Binding-site contacts:
Ligand atom O3' contacts residue ALA60 of chain 1.E at 3.6 Å (h-bond).
Ligand atom OP1 contacts residue THR56 of chain 1.E at 4.2 Å.
Ligand atom C5 contacts residue GLU57 of chain 1.E at 3.7 Å.
Ligand atom C2' contacts residue LEU58 of chain 1.E at 3.9 Å (hydrophobic).
Ligand atom C5' contacts residue GLU57 of chain 1.E at 3.5 Å.
Ligand atom N1 contacts residue THR56 of chain 1.E at 3.8 Å.
Ligand atom O5' contacts residue GLU57 of chain 1.E at 4.2 Å.
Ligand atom O2' contacts residue SER61 of chain 1.E at 3.6 Å.
Ligand atom O4 contacts residue THR56 of chain 1.E at 3.5 Å.
Ligand atom C2' contacts residue GLU57 of chain 1.E at 3.8 Å.
Ligand atom O2' contacts residue LEU58 of chain 1.E at 3.5 Å.
Ligand atom O4 contacts residue GLN26 of chain 1.E at 3.0 Å (h-bond).
Ligand atom C5 contacts residue LEU58 of chain 1.E at 3.8 Å (hydrophobic).
Ligand atom O4 contacts residue ARG53 of chain 1.E at 4.2 Å.
Ligand atom O4 contacts residue GLU57 of chain 1.E at 4.2 Å.
Ligand atom O4 contacts residue GLU62 of chain 1.E at 4.0 Å.
Ligand atom O2' contacts residue GLN26 of chain 1.E at 4.0 Å.
Ligand atom N3 contacts residue GLU57 of chain 1.E at 3.8 Å.
Ligand atom C4 contacts residue GLN26 of chain 1.E at 3.6 Å.
Ligand atom N1 contacts residue GLN26 of chain 1.E at 3.9 Å.
Ligand atom N1 contacts residue LEU58 of chain 1.E at 4.2 Å.
Ligand atom OP1 contacts residue SER61 of chain 1.E at 3.4 Å.
Ligand atom OP1 contacts residue GLN59 of chain 1.E at 3.9 Å.
Ligand atom C2 contacts residue GLU57 of chain 1.E at 3.8 Å.
Ligand atom C4 contacts residue THR56 of chain 1.E at 3.7 Å.
Ligand atom C2 contacts residue GLN26 of chain 1.E at 3.0 Å.
Ligand atom OP1 contacts residue GLU62 of chain 1.E at 3.0 Å (salt-bridge).
Ligand atom C3' contacts residue ALA60 of chain 1.E at 3.9 Å (hydrophobic).
Ligand atom O2 contacts residue GLU57 of chain 1.E at 3.7 Å.
Ligand atom C5 contacts residue THR56 of chain 1.E at 3.5 Å.
Ligand atom O2' contacts residue THR56 of chain 1.E at 4.0 Å.
Ligand atom O2' contacts residue GLU57 of chain 1.E at 3.1 Å (salt-bridge).
Ligand atom C2' contacts residue THR56 of chain 1.E at 3.8 Å.
Ligand atom O2 contacts residue GLN26 of chain 1.E at 2.9 Å (h-bond).
Ligand atom O2' contacts residue HIS23 of chain 1.E at 4.1 Å.
Ligand atom C6 contacts residue THR56 of chain 1.E at 3.4 Å.
Ligand atom C6 contacts residue LEU58 of chain 1.E at 3.5 Å (hydrophobic).
Ligand atom C5 contacts residue GLU62 of chain 1.E at 3.7 Å.
Ligand atom N3 contacts residue GLN26 of chain 1.E at 3.2 Å (h-bond).
Ligand atom C6 contacts residue GLU57 of chain 1.E at 3.5 Å.

Sequence of chain 1.E:
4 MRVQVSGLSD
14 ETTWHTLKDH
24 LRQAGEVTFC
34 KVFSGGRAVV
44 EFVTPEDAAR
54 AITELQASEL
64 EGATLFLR

This small molecule binds to this protein.
Small molecule (SMILES): O=c1ccn([C@@H]2O[C@H](CO[P](=O)(O)O[C@H]3[C@@H](O)[C@H](n4ccc(=O)[nH]c4=O)O[C@@H]3CO[P](=O)(O)O[C@H]3[C@@H](O)[C@H](n4ccc(=O)[nH]c4=O)O[C@@H]3COP(=O)(O)O)[C@@H](O)[C@H]2O)c(=O)[nH]1